Sequence of chain 1.B:
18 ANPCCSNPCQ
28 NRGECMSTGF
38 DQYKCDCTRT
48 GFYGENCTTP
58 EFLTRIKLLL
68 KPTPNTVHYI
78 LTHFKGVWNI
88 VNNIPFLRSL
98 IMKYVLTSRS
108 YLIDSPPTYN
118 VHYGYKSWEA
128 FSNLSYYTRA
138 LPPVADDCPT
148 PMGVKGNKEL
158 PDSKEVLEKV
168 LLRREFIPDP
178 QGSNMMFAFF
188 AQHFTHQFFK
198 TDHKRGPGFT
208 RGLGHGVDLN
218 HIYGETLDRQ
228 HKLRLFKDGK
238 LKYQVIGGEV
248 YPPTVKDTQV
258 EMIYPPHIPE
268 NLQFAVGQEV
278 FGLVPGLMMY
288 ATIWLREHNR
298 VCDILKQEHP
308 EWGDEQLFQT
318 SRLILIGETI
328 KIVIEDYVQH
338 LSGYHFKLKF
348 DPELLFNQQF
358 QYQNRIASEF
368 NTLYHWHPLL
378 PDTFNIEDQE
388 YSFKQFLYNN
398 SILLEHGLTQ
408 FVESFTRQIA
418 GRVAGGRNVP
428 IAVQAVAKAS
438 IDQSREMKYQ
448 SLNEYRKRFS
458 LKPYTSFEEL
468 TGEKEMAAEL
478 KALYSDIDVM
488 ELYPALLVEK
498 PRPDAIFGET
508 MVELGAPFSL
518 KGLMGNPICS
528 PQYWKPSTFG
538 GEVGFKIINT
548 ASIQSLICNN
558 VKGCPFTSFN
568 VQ

This small molecule binds to this protein.
Small molecule (SMILES): CC(=O)N[C@@H]1[C@@H](O)[C@H](O)[C@@H](CO)O[C@H]1O

Binding-site contacts:
Ligand atom C3 contacts residue ASN53 of chain 1.B at 3.7 Å.
Ligand atom C6 contacts residue GLU52 of chain 1.B at 2.6 Å.
Ligand atom N2 contacts residue ASN53 of chain 1.B at 3.1 Å (h-bond).
Ligand atom C4 contacts residue GLU52 of chain 1.B at 4.2 Å.
Ligand atom C5 contacts residue GLU52 of chain 1.B at 3.9 Å.
Ligand atom C2 contacts residue ASN53 of chain 1.B at 2.5 Å.
Ligand atom C1 contacts residue ASN53 of chain 1.B at 1.4 Å.
Ligand atom C1 contacts residue GLU52 of chain 1.B at 4.5 Å.
Ligand atom C5 contacts residue ASN53 of chain 1.B at 3.1 Å.
Ligand atom C7 contacts residue ASN53 of chain 1.B at 4.3 Å.
Ligand atom O6 contacts residue ASN53 of chain 1.B at 3.2 Å (h-bond).
Ligand atom N2 contacts residue TYR40 of chain 1.B at 3.5 Å (h-bond).
Ligand atom C8 contacts residue PRO25 of chain 1.B at 3.5 Å (hydrophobic).
Ligand atom C4 contacts residue ASN53 of chain 1.B at 3.9 Å.
Ligand atom C8 contacts residue SER23 of chain 1.B at 3.1 Å.
Ligand atom O6 contacts residue GLU52 of chain 1.B at 3.3 Å (salt-bridge).
Ligand atom N2 contacts residue PRO25 of chain 1.B at 3.9 Å.
Ligand atom C2 contacts residue GLU52 of chain 1.B at 4.4 Å.
Ligand atom C7 contacts residue PRO25 of chain 1.B at 4.3 Å (hydrophobic).
Ligand atom C6 contacts residue ASN53 of chain 1.B at 2.9 Å.
Ligand atom C1 contacts residue TYR40 of chain 1.B at 4.4 Å (hydrophobic).
Ligand atom C7 contacts residue SER23 of chain 1.B at 4.4 Å.
Ligand atom O5 contacts residue ASN53 of chain 1.B at 2.4 Å (h-bond).
Ligand atom C2 contacts residue TYR40 of chain 1.B at 3.6 Å (hydrophobic).